Binding-site contacts:
Ligand atom C08 contacts residue ALA450 of chain 2.A at 3.9 Å (hydrophobic).
Ligand atom C05 contacts residue HIS451 of chain 2.A at 4.4 Å.
Ligand atom C01 contacts residue HIS293 of chain 2.A at 4.1 Å.
Ligand atom C02 contacts residue PRO438 of chain 2.A at 3.5 Å (hydrophobic).
Ligand atom C07 contacts residue HIS293 of chain 2.A at 4.4 Å.
Ligand atom C05 contacts residue HIS293 of chain 2.A at 3.8 Å.
Ligand atom C10 contacts residue HIS451 of chain 2.A at 3.4 Å.
Ligand atom C08 contacts residue HIS451 of chain 2.A at 3.7 Å.
Ligand atom C04 contacts residue GLY444 of chain 2.A at 3.8 Å.
Ligand atom C02 contacts residue GLY444 of chain 2.A at 4.3 Å.
Ligand atom C07 contacts residue HIS451 of chain 2.A at 3.5 Å.
Ligand atom O11 contacts residue HIS451 of chain 2.A at 2.9 Å (h-bond).
Ligand atom C04 contacts residue HIS293 of chain 2.A at 3.6 Å.
Ligand atom C03 contacts residue PRO438 of chain 2.A at 3.8 Å (hydrophobic).
Ligand atom C01 contacts residue PRO438 of chain 2.A at 4.0 Å (hydrophobic).
Ligand atom N09 contacts residue HIS293 of chain 2.A at 4.2 Å.
Ligand atom C03 contacts residue GLY444 of chain 2.A at 3.5 Å.
Ligand atom C07 contacts residue PRO438 of chain 2.A at 4.3 Å (hydrophobic).
Ligand atom C03 contacts residue HIS445 of chain 2.A at 3.7 Å.
Ligand atom C04 contacts residue PRO438 of chain 2.A at 4.2 Å (hydrophobic).
Ligand atom N09 contacts residue ALA450 of chain 2.A at 3.9 Å.
Ligand atom O12 contacts residue HIS451 of chain 2.A at 4.4 Å.
Ligand atom O12 contacts residue ALA450 of chain 2.A at 3.9 Å.
Ligand atom C06 contacts residue PRO438 of chain 2.A at 3.8 Å (hydrophobic).
Ligand atom C05 contacts residue PRO438 of chain 2.A at 3.8 Å (hydrophobic).
Ligand atom N09 contacts residue GLY444 of chain 2.A at 3.4 Å (h-bond).
Ligand atom C02 contacts residue HIS445 of chain 2.A at 4.0 Å.
Ligand atom C02 contacts residue HIS293 of chain 2.A at 4.0 Å.
Ligand atom C03 contacts residue HIS293 of chain 2.A at 3.7 Å.
Ligand atom C10 contacts residue ALA450 of chain 2.A at 3.9 Å (hydrophobic).
Ligand atom C01 contacts residue LEU439 of chain 2.A at 4.3 Å (hydrophobic).
Ligand atom C06 contacts residue HIS293 of chain 2.A at 4.1 Å.
Ligand atom C02 contacts residue LEU439 of chain 2.A at 4.4 Å (hydrophobic).

Sequence of chain 2.A:
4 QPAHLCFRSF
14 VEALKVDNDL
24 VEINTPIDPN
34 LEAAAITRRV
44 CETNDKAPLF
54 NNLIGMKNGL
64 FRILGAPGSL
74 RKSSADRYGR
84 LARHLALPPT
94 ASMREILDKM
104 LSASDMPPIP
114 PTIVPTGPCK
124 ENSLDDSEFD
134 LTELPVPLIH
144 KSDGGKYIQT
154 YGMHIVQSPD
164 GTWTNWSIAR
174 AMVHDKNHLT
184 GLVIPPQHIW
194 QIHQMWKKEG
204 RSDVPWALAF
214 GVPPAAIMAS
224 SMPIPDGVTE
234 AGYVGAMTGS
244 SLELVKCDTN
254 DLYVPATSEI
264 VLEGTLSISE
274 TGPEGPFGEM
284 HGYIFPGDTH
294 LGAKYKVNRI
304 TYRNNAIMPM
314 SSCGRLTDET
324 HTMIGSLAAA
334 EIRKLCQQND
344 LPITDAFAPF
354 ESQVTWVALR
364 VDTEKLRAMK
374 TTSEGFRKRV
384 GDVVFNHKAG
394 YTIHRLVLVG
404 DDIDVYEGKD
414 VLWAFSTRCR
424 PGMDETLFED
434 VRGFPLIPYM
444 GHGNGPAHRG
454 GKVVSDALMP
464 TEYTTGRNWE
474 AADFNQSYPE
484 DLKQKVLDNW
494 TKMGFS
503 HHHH

A small-molecule ligand and the protein it binds are described below.
Small molecule (SMILES): O=C(O)c1cc2ccccc2[nH]1